A small-molecule ligand and the protein it binds are described below.
Small molecule (SMILES): CC(=O)N[C@H]1[C@H](O[C@H]2[C@H](O[C@@H]3O[C@@H](C)[C@@H](O)[C@@H](O)[C@@H]3O)[C@@H](NC(C)=O)CO[C@@H]2CO[C@@H]2O[C@@H](C)[C@@H](O)[C@@H](O)[C@@H]2O)O[C@H](CO)[C@@H](O)[C@@H]1O

Sequence of chain 1.A:
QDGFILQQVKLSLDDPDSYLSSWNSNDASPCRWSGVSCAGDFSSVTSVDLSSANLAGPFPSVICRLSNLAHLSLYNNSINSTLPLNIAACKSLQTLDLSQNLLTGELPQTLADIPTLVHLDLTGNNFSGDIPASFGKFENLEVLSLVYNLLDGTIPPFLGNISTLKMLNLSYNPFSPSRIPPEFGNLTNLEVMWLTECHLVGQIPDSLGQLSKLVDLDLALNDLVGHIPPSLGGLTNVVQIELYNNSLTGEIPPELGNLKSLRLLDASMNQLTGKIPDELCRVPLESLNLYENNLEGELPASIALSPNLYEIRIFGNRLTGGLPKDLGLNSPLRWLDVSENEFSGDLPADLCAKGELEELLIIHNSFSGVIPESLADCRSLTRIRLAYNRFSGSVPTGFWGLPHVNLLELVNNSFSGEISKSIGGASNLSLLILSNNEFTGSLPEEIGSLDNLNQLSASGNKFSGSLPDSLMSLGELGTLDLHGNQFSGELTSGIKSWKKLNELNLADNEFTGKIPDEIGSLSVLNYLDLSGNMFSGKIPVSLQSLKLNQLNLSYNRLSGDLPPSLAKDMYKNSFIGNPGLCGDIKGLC

Binding-site contacts:
Ligand atom C2 contacts residue ASN86 of chain 1.A at 2.4 Å.
Ligand atom C1 contacts residue ASN86 of chain 1.A at 1.4 Å.
Ligand atom N2 contacts residue ASP20 of chain 1.A at 4.4 Å.
Ligand atom C5 contacts residue ALA62 of chain 1.A at 4.4 Å (hydrophobic).
Ligand atom O6 contacts residue ASP20 of chain 1.A at 3.7 Å.
Ligand atom C6 contacts residue SER84 of chain 1.A at 3.8 Å.
Ligand atom C1 contacts residue ASP20 of chain 1.A at 4.0 Å.
Ligand atom C6 contacts residue LEU108 of chain 1.A at 3.9 Å (hydrophobic).
Ligand atom C6 contacts residue ASP20 of chain 1.A at 3.5 Å.
Ligand atom C6 contacts residue GLY63 of chain 1.A at 4.2 Å.
Ligand atom O5 contacts residue GLY63 of chain 1.A at 4.0 Å.
Ligand atom O5 contacts residue ALA62 of chain 1.A at 3.3 Å.
Ligand atom C5 contacts residue ASN86 of chain 1.A at 3.6 Å.
Ligand atom C7 contacts residue ASN86 of chain 1.A at 3.3 Å.
Ligand atom C5 contacts residue GLY63 of chain 1.A at 4.2 Å.
Ligand atom C8 contacts residue ASN86 of chain 1.A at 4.4 Å.
Ligand atom C6 contacts residue ALA62 of chain 1.A at 4.3 Å (hydrophobic).
Ligand atom O5 contacts residue ASN86 of chain 1.A at 2.3 Å (h-bond).
Ligand atom N2 contacts residue ASN86 of chain 1.A at 2.8 Å (h-bond).
Ligand atom C1 contacts residue ALA62 of chain 1.A at 4.0 Å (hydrophobic).
Ligand atom C1 contacts residue GLY63 of chain 1.A at 4.3 Å.
Ligand atom O7 contacts residue ASN86 of chain 1.A at 3.4 Å (h-bond).
Ligand atom C4 contacts residue ASN86 of chain 1.A at 4.2 Å.
Ligand atom C6 contacts residue ALA62 of chain 1.A at 4.2 Å (hydrophobic).
Ligand atom O2 contacts residue ASP20 of chain 1.A at 4.4 Å.
Ligand atom C8 contacts residue ASP20 of chain 1.A at 4.3 Å.
Ligand atom C3 contacts residue ASN86 of chain 1.A at 3.8 Å.